This small molecule binds to this protein.
Small molecule (SMILES): CC(=O)N[C@@H]1[C@@H](O)[C@H](O)[C@@H](CO)O[C@H]1O

Sequence of chain 1.F:
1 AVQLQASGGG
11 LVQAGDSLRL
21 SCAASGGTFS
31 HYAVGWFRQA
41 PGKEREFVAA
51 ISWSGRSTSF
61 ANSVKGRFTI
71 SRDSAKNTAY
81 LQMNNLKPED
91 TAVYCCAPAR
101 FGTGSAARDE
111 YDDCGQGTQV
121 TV

Binding-site contacts:
Ligand atom C1 contacts residue SER25 of chain 1.A at 3.7 Å.
Ligand atom C7 contacts residue ARG56 of chain 1.F at 4.2 Å.
Ligand atom C6 contacts residue SER25 of chain 1.A at 4.4 Å.
Ligand atom N2 contacts residue ARG56 of chain 1.F at 4.2 Å.
Ligand atom N2 contacts residue ASN23 of chain 1.A at 2.8 Å (h-bond).
Ligand atom C2 contacts residue GLN26 of chain 1.A at 4.1 Å.
Ligand atom O5 contacts residue ASN23 of chain 1.A at 2.4 Å (h-bond).
Ligand atom C8 contacts residue ASN23 of chain 1.A at 3.9 Å.
Ligand atom C7 contacts residue ASN23 of chain 1.A at 3.6 Å.
Ligand atom C5 contacts residue ASN23 of chain 1.A at 3.6 Å.
Ligand atom C1 contacts residue ASN23 of chain 1.A at 1.4 Å.
Ligand atom C2 contacts residue ASN23 of chain 1.A at 2.5 Å.
Ligand atom C3 contacts residue ASN23 of chain 1.A at 3.8 Å.
Ligand atom C8 contacts residue ARG56 of chain 1.F at 3.4 Å.
Ligand atom O5 contacts residue GLN26 of chain 1.A at 3.4 Å (h-bond).
Ligand atom C1 contacts residue GLN26 of chain 1.A at 3.6 Å.
Ligand atom C5 contacts residue SER25 of chain 1.A at 4.0 Å.
Ligand atom O6 contacts residue ASN23 of chain 1.A at 4.5 Å.
Ligand atom O5 contacts residue SER25 of chain 1.A at 3.5 Å.
Ligand atom O6 contacts residue GLN26 of chain 1.A at 4.2 Å.
Ligand atom O6 contacts residue SER25 of chain 1.A at 3.9 Å.
Ligand atom C4 contacts residue ASN23 of chain 1.A at 4.2 Å.
Ligand atom O7 contacts residue ASN23 of chain 1.A at 4.1 Å.

Sequence of chain 1.A:
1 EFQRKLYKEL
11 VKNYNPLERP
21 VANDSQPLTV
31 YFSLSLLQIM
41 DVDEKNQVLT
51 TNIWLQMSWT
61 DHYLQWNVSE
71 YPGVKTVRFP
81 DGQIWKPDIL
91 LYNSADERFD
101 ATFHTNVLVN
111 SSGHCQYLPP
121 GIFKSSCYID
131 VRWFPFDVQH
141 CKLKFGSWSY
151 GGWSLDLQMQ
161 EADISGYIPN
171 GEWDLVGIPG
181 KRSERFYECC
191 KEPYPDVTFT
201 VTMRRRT